Binding-site contacts:
Ligand atom C2 contacts residue ASN231 of chain 1.C at 2.5 Å.
Ligand atom C5 contacts residue ASN231 of chain 1.C at 3.7 Å.
Ligand atom C7 contacts residue ASN231 of chain 1.C at 3.6 Å.
Ligand atom C4 contacts residue ASN231 of chain 1.C at 4.2 Å.
Ligand atom C1 contacts residue ASN231 of chain 1.C at 1.4 Å.
Ligand atom C3 contacts residue ASN231 of chain 1.C at 3.8 Å.
Ligand atom C1 contacts residue THR233 of chain 1.C at 3.8 Å.
Ligand atom O5 contacts residue ASN231 of chain 1.C at 2.4 Å (h-bond).
Ligand atom O5 contacts residue THR233 of chain 1.C at 3.8 Å.
Ligand atom O5 contacts residue THR106 of chain 1.C at 4.0 Å.
Ligand atom O7 contacts residue ASN231 of chain 1.C at 3.8 Å.
Ligand atom C5 contacts residue THR233 of chain 1.C at 4.2 Å.
Ligand atom C8 contacts residue ASN231 of chain 1.C at 4.4 Å.
Ligand atom N2 contacts residue ASN231 of chain 1.C at 2.9 Å (h-bond).

Sequence of chain 1.C:
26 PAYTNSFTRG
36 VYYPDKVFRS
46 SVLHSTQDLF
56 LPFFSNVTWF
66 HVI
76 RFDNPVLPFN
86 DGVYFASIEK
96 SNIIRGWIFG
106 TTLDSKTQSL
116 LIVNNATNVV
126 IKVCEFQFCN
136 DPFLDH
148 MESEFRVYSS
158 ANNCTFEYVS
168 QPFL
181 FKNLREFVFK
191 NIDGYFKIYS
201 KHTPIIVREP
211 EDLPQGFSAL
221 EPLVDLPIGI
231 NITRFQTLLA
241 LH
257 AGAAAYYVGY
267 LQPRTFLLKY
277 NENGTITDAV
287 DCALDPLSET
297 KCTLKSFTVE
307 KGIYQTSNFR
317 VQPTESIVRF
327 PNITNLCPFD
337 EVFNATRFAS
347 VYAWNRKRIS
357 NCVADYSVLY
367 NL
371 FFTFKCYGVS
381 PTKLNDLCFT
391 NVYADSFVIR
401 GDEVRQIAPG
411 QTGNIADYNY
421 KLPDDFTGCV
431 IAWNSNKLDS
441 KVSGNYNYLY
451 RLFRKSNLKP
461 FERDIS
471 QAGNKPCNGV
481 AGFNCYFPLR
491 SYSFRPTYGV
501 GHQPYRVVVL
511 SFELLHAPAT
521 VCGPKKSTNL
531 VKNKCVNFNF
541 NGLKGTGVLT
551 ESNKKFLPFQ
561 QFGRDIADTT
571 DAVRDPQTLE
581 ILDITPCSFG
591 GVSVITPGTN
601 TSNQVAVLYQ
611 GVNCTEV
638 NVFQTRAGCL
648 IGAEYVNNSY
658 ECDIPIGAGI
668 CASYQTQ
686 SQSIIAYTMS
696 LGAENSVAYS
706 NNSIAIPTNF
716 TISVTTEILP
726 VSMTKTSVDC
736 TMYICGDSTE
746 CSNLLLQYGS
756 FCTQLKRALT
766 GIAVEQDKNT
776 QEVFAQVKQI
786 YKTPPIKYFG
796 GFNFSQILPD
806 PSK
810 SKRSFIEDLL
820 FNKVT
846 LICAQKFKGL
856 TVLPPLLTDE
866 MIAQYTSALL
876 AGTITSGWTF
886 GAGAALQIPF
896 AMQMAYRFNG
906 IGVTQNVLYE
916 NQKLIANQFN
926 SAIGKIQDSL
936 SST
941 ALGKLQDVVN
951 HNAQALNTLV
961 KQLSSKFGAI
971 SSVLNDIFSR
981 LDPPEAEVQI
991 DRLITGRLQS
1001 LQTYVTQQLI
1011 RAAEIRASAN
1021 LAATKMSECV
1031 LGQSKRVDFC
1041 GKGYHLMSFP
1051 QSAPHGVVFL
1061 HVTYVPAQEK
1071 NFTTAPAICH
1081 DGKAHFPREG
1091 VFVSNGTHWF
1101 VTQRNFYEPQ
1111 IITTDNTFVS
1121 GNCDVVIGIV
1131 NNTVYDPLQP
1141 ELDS

The protein below binds the small molecule below.
Small molecule (SMILES): CC(=O)N[C@@H]1[C@@H](O)[C@H](O)[C@@H](CO)O[C@H]1O